The protein below binds the small molecule below.
Small molecule (SMILES): O=C(O)C(=O)CC1(C(=O)O)C=CC(O)C=C1

Sequence of chain 1.B:
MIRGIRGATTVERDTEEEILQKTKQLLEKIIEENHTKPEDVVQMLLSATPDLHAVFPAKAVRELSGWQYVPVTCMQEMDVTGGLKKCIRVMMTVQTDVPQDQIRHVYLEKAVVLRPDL

Binding-site contacts:
Ligand atom O71 contacts residue VAL73 of chain 1.A at 3.4 Å.
Ligand atom C2' contacts residue TYR108 of chain 1.B at 3.9 Å (hydrophobic).
Ligand atom O'M contacts residue TYR108 of chain 1.B at 2.9 Å (h-bond).
Ligand atom C4 contacts residue GLU78 of chain 1.B at 3.9 Å.
Ligand atom O'L contacts residue TYR108 of chain 1.B at 4.1 Å.
Ligand atom C7 contacts residue ALA59 of chain 1.A at 3.6 Å (hydrophobic).
Ligand atom C2' contacts residue ARG7 of chain 1.B at 3.5 Å.
Ligand atom C2 contacts residue PHE57 of chain 1.A at 3.8 Å (hydrophobic).
Ligand atom C6 contacts residue VAL73 of chain 1.A at 3.4 Å (hydrophobic).
Ligand atom C2' contacts residue LEU115 of chain 1.B at 3.6 Å (hydrophobic).
Ligand atom C2' contacts residue ARG90 of chain 1.B at 3.8 Å.
Ligand atom C6 contacts residue ALA59 of chain 1.A at 4.0 Å (hydrophobic).
Ligand atom O72 contacts residue ALA59 of chain 1.A at 3.7 Å.
Ligand atom O72 contacts residue LYS60 of chain 1.A at 3.6 Å.
Ligand atom C4 contacts residue THR74 of chain 1.A at 3.8 Å.
Ligand atom C2 contacts residue ALA59 of chain 1.A at 3.8 Å (hydrophobic).
Ligand atom O1' contacts residue ARG90 of chain 1.B at 3.1 Å (salt-bridge).
Ligand atom O'M contacts residue ARG7 of chain 1.B at 3.2 Å (salt-bridge).
Ligand atom O4 contacts residue ARG90 of chain 1.B at 4.1 Å.
Ligand atom C4 contacts residue CYS75 of chain 1.A at 4.0 Å (hydrophobic).
Ligand atom O'M contacts residue ARG116 of chain 1.B at 3.5 Å.
Ligand atom C5 contacts residue CYS75 of chain 1.A at 4.1 Å (hydrophobic).
Ligand atom C5 contacts residue THR74 of chain 1.A at 3.3 Å.
Ligand atom O'L contacts residue ARG90 of chain 1.B at 2.9 Å (salt-bridge).
Ligand atom C4 contacts residue ARG90 of chain 1.B at 3.6 Å.
Ligand atom O1' contacts residue LEU115 of chain 1.B at 3.2 Å.
Ligand atom O4 contacts residue THR74 of chain 1.A at 3.2 Å (h-bond).
Ligand atom O4 contacts residue GLU78 of chain 1.B at 2.9 Å (salt-bridge).
Ligand atom C3 contacts residue CYS75 of chain 1.A at 3.8 Å (hydrophobic).
Ligand atom C5 contacts residue VAL73 of chain 1.A at 3.5 Å (hydrophobic).
Ligand atom O'L contacts residue LEU115 of chain 1.B at 3.6 Å.
Ligand atom C6 contacts residue ARG7 of chain 1.B at 3.9 Å.
Ligand atom C1' contacts residue LEU115 of chain 1.B at 3.8 Å (hydrophobic).
Ligand atom C1' contacts residue ARG90 of chain 1.B at 3.9 Å.
Ligand atom C3 contacts residue PHE57 of chain 1.A at 3.4 Å (hydrophobic).
Ligand atom O4 contacts residue CYS75 of chain 1.A at 2.9 Å (h-bond).
Ligand atom O71 contacts residue ALA59 of chain 1.A at 3.8 Å.
Ligand atom C5 contacts residue ARG7 of chain 1.B at 3.8 Å.
Ligand atom C1 contacts residue ALA59 of chain 1.A at 4.0 Å (hydrophobic).
Ligand atom O'L contacts residue ARG7 of chain 1.B at 2.8 Å (salt-bridge).

Sequence of chain 1.A:
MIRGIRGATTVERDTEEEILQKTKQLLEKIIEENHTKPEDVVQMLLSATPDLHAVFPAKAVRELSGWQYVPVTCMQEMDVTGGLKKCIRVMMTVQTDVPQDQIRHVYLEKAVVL